Sequence of chain 1.A:
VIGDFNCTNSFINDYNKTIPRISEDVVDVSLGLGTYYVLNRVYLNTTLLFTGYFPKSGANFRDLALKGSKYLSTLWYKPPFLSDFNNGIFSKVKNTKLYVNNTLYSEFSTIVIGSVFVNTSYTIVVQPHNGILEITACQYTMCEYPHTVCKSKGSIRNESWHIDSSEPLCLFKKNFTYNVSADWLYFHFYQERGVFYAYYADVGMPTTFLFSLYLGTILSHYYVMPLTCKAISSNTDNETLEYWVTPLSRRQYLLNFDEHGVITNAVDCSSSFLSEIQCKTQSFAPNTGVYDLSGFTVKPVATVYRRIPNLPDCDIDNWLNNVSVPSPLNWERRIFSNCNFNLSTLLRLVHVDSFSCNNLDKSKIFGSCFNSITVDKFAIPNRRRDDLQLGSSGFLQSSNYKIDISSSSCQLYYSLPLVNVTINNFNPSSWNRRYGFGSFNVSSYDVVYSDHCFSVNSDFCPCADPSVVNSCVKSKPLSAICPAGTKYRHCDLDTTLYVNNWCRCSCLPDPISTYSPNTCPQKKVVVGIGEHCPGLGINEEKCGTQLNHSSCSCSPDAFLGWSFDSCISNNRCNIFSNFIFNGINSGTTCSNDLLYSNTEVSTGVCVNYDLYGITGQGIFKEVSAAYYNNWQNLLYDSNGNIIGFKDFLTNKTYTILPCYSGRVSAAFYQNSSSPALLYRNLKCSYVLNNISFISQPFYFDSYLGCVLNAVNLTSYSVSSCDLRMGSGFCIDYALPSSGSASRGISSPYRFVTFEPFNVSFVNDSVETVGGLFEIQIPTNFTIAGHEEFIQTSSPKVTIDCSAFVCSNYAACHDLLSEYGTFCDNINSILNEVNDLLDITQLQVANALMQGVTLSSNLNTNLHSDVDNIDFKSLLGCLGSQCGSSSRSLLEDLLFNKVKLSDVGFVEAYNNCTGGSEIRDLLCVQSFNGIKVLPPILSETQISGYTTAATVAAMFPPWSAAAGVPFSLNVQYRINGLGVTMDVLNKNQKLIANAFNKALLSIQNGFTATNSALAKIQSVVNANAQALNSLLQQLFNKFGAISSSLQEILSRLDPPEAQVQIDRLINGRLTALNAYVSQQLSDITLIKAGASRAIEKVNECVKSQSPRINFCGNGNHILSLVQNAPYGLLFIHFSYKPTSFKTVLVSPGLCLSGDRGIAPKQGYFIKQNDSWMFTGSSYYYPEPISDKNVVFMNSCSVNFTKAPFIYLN

The small molecule below binds the protein below.
Small molecule (SMILES): CC(=O)N[C@@H]1[C@@H](O)[C@H](O)[C@@H](CO)O[C@H]1O

Binding-site contacts:
Ligand atom O5 contacts residue SER247 of chain 1.A at 4.2 Å.
Ligand atom C8 contacts residue THR249 of chain 1.A at 3.4 Å.
Ligand atom C7 contacts residue ASP250 of chain 1.A at 3.9 Å.
Ligand atom C7 contacts residue THR249 of chain 1.A at 3.6 Å.
Ligand atom N2 contacts residue SER247 of chain 1.A at 4.2 Å.
Ligand atom C1 contacts residue THR249 of chain 1.A at 3.7 Å.
Ligand atom C2 contacts residue SER247 of chain 1.A at 4.3 Å.
Ligand atom O5 contacts residue ASN251 of chain 1.A at 2.3 Å (h-bond).
Ligand atom C8 contacts residue ASN248 of chain 1.A at 4.1 Å.
Ligand atom C2 contacts residue THR249 of chain 1.A at 3.9 Å.
Ligand atom C5 contacts residue ASN251 of chain 1.A at 3.6 Å.
Ligand atom N2 contacts residue ASP250 of chain 1.A at 4.2 Å.
Ligand atom N2 contacts residue THR249 of chain 1.A at 2.9 Å (h-bond).
Ligand atom C5 contacts residue SER247 of chain 1.A at 4.4 Å.
Ligand atom N2 contacts residue ASN248 of chain 1.A at 4.3 Å.
Ligand atom C4 contacts residue ASN251 of chain 1.A at 4.2 Å.
Ligand atom C8 contacts residue ASP250 of chain 1.A at 3.3 Å.
Ligand atom C1 contacts residue SER247 of chain 1.A at 3.4 Å.
Ligand atom C7 contacts residue ASN251 of chain 1.A at 4.0 Å.
Ligand atom N2 contacts residue ASN251 of chain 1.A at 3.0 Å (h-bond).
Ligand atom C1 contacts residue ASN251 of chain 1.A at 1.4 Å.
Ligand atom C3 contacts residue ASN251 of chain 1.A at 3.8 Å.
Ligand atom C2 contacts residue ASN251 of chain 1.A at 2.5 Å.
Ligand atom O7 contacts residue ASP250 of chain 1.A at 4.0 Å.